Binding-site contacts:
Ligand atom O03 contacts residue HIS118 of chain 1.B at 3.3 Å (h-bond).
Ligand atom O03 contacts residue HIS244 of chain 1.B at 2.6 Å (h-bond).
Ligand atom C11 contacts residue ILE159 of chain 1.B at 3.7 Å (hydrophobic).
Ligand atom C29 contacts residue VAL76 of chain 1.B at 3.7 Å (hydrophobic).
Ligand atom C28 contacts residue VAL76 of chain 1.B at 3.7 Å (hydrophobic).
Ligand atom C18 contacts residue THR83 of chain 1.B at 3.8 Å.
Ligand atom C04 contacts residue LEU264 of chain 1.B at 3.6 Å (hydrophobic).
Ligand atom C02 contacts residue HIS244 of chain 1.B at 3.7 Å.
Ligand atom O01 contacts residue THR84 of chain 1.B at 3.2 Å.
Ligand atom C35 contacts residue ILE121 of chain 1.B at 3.6 Å (hydrophobic).
Ligand atom C25 contacts residue ARG79 of chain 1.B at 3.7 Å.
Ligand atom C12 contacts residue ILE159 of chain 1.B at 3.6 Å (hydrophobic).
Ligand atom C23 contacts residue VAL136 of chain 1.B at 3.5 Å (hydrophobic).
Ligand atom F30 contacts residue VAL76 of chain 1.B at 3.1 Å.
Ligand atom C13 contacts residue LEU125 of chain 1.B at 3.5 Å (hydrophobic).
Ligand atom C27 contacts residue LEU50 of chain 1.B at 3.5 Å (hydrophobic).
Ligand atom C34 contacts residue ILE121 of chain 1.B at 3.7 Å (hydrophobic).
Ligand atom O03 contacts residue MET248 of chain 1.B at 3.7 Å.
Ligand atom C02 contacts residue HIS118 of chain 1.B at 3.4 Å.
Ligand atom C16 contacts residue CYS80 of chain 1.B at 3.5 Å (hydrophobic).
Ligand atom C05 contacts residue PHE77 of chain 1.B at 3.6 Å (hydrophobic).
Ligand atom C05 contacts residue MET248 of chain 1.B at 3.8 Å (hydrophobic).
Ligand atom C31 contacts residue VAL136 of chain 1.B at 3.7 Å (hydrophobic).
Ligand atom C07 contacts residue CYS80 of chain 1.B at 3.6 Å (hydrophobic).
Ligand atom C34 contacts residue THR83 of chain 1.B at 3.6 Å.
Ligand atom C14 contacts residue LEU125 of chain 1.B at 3.9 Å (hydrophobic).
Ligand atom C12 contacts residue LYS162 of chain 1.B at 3.6 Å.
Ligand atom C34 contacts residue THR84 of chain 1.B at 3.8 Å.
Ligand atom C02 contacts residue TYR268 of chain 1.B at 3.5 Å (hydrophobic).
Ligand atom O01 contacts residue LEU264 of chain 1.B at 3.6 Å.
Ligand atom O01 contacts residue HIS118 of chain 1.B at 2.7 Å (h-bond).
Ligand atom C22 contacts residue VAL136 of chain 1.B at 3.8 Å (hydrophobic).
Ligand atom C24 contacts residue VAL136 of chain 1.B at 3.8 Å (hydrophobic).
Ligand atom C32 contacts residue LEU134 of chain 1.B at 3.6 Å (hydrophobic).
Ligand atom O19 contacts residue THR83 of chain 1.B at 3.3 Å.
Ligand atom O01 contacts residue TYR268 of chain 1.B at 3.7 Å.
Ligand atom O09 contacts residue CYS80 of chain 1.B at 3.5 Å (h-bond).
Ligand atom C21 contacts residue THR83 of chain 1.B at 3.3 Å.
Ligand atom O03 contacts residue TYR268 of chain 1.B at 2.5 Å (h-bond).
Ligand atom F30 contacts residue LEU148 of chain 1.B at 3.2 Å.

A small-molecule ligand and the protein it binds are described below.
Small molecule (SMILES): O=C(O)CCCCCOc1ccccc1CN(C(=O)c1ccc(-c2ccccc2F)cc1)C1CC1

Sequence of chain 1.B:
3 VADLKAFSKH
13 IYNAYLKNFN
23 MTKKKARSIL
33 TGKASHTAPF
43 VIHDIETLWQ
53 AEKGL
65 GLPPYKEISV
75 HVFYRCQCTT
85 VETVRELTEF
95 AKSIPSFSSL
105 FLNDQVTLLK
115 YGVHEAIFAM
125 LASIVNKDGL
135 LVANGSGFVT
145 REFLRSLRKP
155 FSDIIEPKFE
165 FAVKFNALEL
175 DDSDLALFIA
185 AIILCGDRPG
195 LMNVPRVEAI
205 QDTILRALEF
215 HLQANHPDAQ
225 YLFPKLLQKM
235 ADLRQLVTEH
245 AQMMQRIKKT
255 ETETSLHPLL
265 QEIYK